This small molecule binds to this protein.
Small molecule (SMILES): CC(=O)N[C@H]1[C@H](O[C@H]2[C@H](O)[C@@H](NC(C)=O)CO[C@@H]2CO)O[C@H](CO)[C@@H](O[C@@H]2O[C@H](CO)[C@@H](O)[C@H](O)[C@@H]2O)[C@@H]1O

Binding-site contacts:
Ligand atom O5 contacts residue ASN115 of chain 1.A at 2.3 Å (h-bond).
Ligand atom C8 contacts residue GLY121 of chain 1.A at 3.7 Å.
Ligand atom C4 contacts residue ASN115 of chain 1.A at 4.1 Å.
Ligand atom C7 contacts residue ASN115 of chain 1.A at 4.0 Å.
Ligand atom N2 contacts residue ASN115 of chain 1.A at 2.8 Å (h-bond).
Ligand atom C2 contacts residue ASN115 of chain 1.A at 2.3 Å.
Ligand atom N2 contacts residue GLY121 of chain 1.A at 4.5 Å.
Ligand atom C5 contacts residue ASN115 of chain 1.A at 3.6 Å.
Ligand atom C7 contacts residue ILE120 of chain 1.A at 4.4 Å (hydrophobic).
Ligand atom C7 contacts residue GLY121 of chain 1.A at 4.3 Å.
Ligand atom C3 contacts residue ASN115 of chain 1.A at 3.6 Å.
Ligand atom C8 contacts residue PHE122 of chain 1.A at 4.2 Å (hydrophobic).
Ligand atom O7 contacts residue ILE120 of chain 1.A at 4.0 Å.
Ligand atom C1 contacts residue ASN115 of chain 1.A at 1.4 Å.
Ligand atom C6 contacts residue ASN115 of chain 1.A at 4.5 Å.
Ligand atom O6 contacts residue ASN115 of chain 1.A at 4.2 Å.

Sequence of chain 1.A:
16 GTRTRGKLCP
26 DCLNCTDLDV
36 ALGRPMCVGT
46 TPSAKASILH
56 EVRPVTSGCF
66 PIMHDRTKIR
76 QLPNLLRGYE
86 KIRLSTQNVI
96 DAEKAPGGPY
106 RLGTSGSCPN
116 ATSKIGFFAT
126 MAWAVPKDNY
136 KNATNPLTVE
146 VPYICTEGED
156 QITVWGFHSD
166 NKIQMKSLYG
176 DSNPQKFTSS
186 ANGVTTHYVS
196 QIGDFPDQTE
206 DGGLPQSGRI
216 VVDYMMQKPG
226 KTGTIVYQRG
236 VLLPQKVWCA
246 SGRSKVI